The protein below binds the small molecule below.
Small molecule (SMILES): Fc1ccc(F)c(C2CCCN2)c1

Sequence of chain 1.B:
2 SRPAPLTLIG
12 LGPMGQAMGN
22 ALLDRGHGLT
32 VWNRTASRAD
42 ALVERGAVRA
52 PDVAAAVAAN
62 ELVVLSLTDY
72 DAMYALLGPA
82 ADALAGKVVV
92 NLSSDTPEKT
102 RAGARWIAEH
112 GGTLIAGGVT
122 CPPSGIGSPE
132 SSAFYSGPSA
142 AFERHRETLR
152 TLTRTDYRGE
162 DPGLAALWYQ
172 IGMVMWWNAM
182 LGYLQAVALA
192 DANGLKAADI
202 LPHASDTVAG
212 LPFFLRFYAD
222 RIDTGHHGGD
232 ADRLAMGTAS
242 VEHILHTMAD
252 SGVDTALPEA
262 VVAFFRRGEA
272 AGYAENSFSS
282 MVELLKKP

Sequence of chain 1.A:
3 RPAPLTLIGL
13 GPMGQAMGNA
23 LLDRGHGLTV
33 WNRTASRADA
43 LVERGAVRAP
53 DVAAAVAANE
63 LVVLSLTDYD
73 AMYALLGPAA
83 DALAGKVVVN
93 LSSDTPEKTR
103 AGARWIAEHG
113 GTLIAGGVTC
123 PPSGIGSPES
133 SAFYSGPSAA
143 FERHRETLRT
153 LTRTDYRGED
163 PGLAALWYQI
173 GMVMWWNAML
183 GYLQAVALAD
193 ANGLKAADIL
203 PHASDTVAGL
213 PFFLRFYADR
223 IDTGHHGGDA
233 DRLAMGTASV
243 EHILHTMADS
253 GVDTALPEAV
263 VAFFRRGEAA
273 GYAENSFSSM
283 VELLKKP

Binding-site contacts:
Ligand atom CAM contacts residue THR121 of chain 1.B at 3.5 Å.
Ligand atom FAB contacts residue CYS122 of chain 1.B at 4.3 Å.
Ligand atom CAL contacts residue VAL120 of chain 1.B at 3.9 Å (hydrophobic).
Ligand atom FAB contacts residue PHE215 of chain 1.A at 3.1 Å.
Ligand atom CAH contacts residue MET174 of chain 1.B at 4.1 Å (hydrophobic).
Ligand atom FAB contacts residue TRP177 of chain 1.B at 3.7 Å.
Ligand atom CAK contacts residue THR121 of chain 1.B at 3.9 Å.
Ligand atom NAC contacts residue NDP1 of chain 1.H at 3.5 Å (h-bond).
Ligand atom CAD contacts residue NDP1 of chain 1.H at 3.9 Å.
Ligand atom CAG contacts residue NDP1 of chain 1.H at 3.6 Å.
Ligand atom CAL contacts residue MET174 of chain 1.B at 3.5 Å (hydrophobic).
Ligand atom CAM contacts residue MET174 of chain 1.B at 4.2 Å (hydrophobic).
Ligand atom CAJ contacts residue PHE215 of chain 1.A at 3.5 Å (hydrophobic).
Ligand atom CAI contacts residue MET174 of chain 1.B at 3.6 Å (hydrophobic).
Ligand atom CAI contacts residue TYR170 of chain 1.B at 3.5 Å (hydrophobic).
Ligand atom FAB contacts residue THR121 of chain 1.B at 3.6 Å.
Ligand atom CAE contacts residue TRP177 of chain 1.B at 4.1 Å (hydrophobic).
Ligand atom NAC contacts residue TRP177 of chain 1.B at 3.6 Å.
Ligand atom CAG contacts residue ASP233 of chain 1.A at 3.8 Å.
Ligand atom CAF contacts residue NDP1 of chain 1.H at 3.6 Å.
Ligand atom CAM contacts residue CYS122 of chain 1.B at 3.8 Å (hydrophobic).
Ligand atom CAE contacts residue NDP1 of chain 1.H at 4.1 Å.
Ligand atom CAG contacts residue TRP177 of chain 1.B at 3.8 Å (hydrophobic).
Ligand atom CAK contacts residue TRP177 of chain 1.B at 3.9 Å (hydrophobic).
Ligand atom CAL contacts residue THR121 of chain 1.B at 4.2 Å.
Ligand atom CAK contacts residue PHE215 of chain 1.A at 3.7 Å (hydrophobic).
Ligand atom CAE contacts residue TRP178 of chain 1.B at 3.8 Å (hydrophobic).
Ligand atom CAH contacts residue NDP1 of chain 1.H at 3.8 Å.
Ligand atom CAE contacts residue ASP233 of chain 1.A at 4.2 Å.
Ligand atom CAJ contacts residue TRP177 of chain 1.B at 3.7 Å (hydrophobic).
Ligand atom FAB contacts residue PRO123 of chain 1.B at 4.2 Å.
Ligand atom CAL contacts residue TYR170 of chain 1.B at 3.6 Å (hydrophobic).
Ligand atom CAD contacts residue TRP178 of chain 1.B at 4.2 Å (hydrophobic).
Ligand atom NAC contacts residue PHE215 of chain 1.A at 4.0 Å.
Ligand atom CAD contacts residue MET174 of chain 1.B at 4.0 Å (hydrophobic).
Ligand atom CAL contacts residue NDP1 of chain 1.H at 3.7 Å.
Ligand atom CAE contacts residue MET237 of chain 1.A at 3.9 Å (hydrophobic).
Ligand atom CAG contacts residue TYR219 of chain 1.A at 4.0 Å (hydrophobic).
Ligand atom CAI contacts residue NDP1 of chain 1.H at 3.4 Å.
Ligand atom CAF contacts residue TRP177 of chain 1.B at 4.0 Å (hydrophobic).